Binding-site contacts:
Ligand atom C1 contacts residue ASN53 of chain 1.B at 1.4 Å.
Ligand atom C4 contacts residue ASN53 of chain 1.B at 4.1 Å.
Ligand atom C7 contacts residue LEU46 of chain 1.B at 4.3 Å (hydrophobic).
Ligand atom C3 contacts residue ASN53 of chain 1.B at 3.7 Å.
Ligand atom O5 contacts residue ASN53 of chain 1.B at 2.4 Å (h-bond).
Ligand atom C8 contacts residue ASN53 of chain 1.B at 3.8 Å.
Ligand atom O6 contacts residue THR55 of chain 1.B at 4.3 Å.
Ligand atom C5 contacts residue ASN53 of chain 1.B at 3.7 Å.
Ligand atom N2 contacts residue ASN53 of chain 1.B at 2.9 Å (h-bond).
Ligand atom O7 contacts residue LEU46 of chain 1.B at 4.0 Å.
Ligand atom C2 contacts residue ASN53 of chain 1.B at 2.3 Å.
Ligand atom C7 contacts residue ASN53 of chain 1.B at 3.5 Å.

Sequence of chain 1.B:
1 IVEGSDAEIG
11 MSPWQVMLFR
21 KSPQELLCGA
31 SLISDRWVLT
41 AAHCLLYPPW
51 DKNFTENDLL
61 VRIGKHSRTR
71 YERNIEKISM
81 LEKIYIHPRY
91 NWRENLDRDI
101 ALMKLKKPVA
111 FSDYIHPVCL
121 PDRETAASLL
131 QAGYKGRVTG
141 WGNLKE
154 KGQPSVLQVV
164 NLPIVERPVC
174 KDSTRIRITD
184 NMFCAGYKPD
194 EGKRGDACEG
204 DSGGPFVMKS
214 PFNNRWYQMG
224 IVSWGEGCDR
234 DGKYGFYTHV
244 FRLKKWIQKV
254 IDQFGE

The protein below binds the small molecule below.
Small molecule (SMILES): CC(=O)N[C@@H]1[C@@H](O)[C@H](O)[C@@H](CO)O[C@H]1O